A protein and the small-molecule ligand that binds it are described below.
Small molecule (SMILES): Cc1ccc(C(C)C)c(O)c1

Sequence of chain 1.A:
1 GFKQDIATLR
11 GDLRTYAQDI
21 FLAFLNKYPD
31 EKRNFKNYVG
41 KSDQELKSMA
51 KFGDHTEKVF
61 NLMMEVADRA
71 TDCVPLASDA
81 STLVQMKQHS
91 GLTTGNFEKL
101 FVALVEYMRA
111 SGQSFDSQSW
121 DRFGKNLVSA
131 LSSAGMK

Binding-site contacts:
Ligand atom C9 contacts residue HIS55 of chain 1.A at 3.0 Å.
Ligand atom C3 contacts residue LYS51 of chain 1.A at 3.8 Å.
Ligand atom C6 contacts residue HEM1 of chain 1.C at 2.9 Å.
Ligand atom C4 contacts residue THR56 of chain 1.A at 3.5 Å.
Ligand atom C10 contacts residue THR56 of chain 1.A at 2.9 Å.
Ligand atom C8 contacts residue THR56 of chain 1.A at 3.5 Å.
Ligand atom C10 contacts residue HIS55 of chain 1.A at 3.3 Å.
Ligand atom C6 contacts residue HIS55 of chain 1.A at 0.6 Å.
Ligand atom C8 contacts residue PHE21 of chain 1.A at 3.1 Å (hydrophobic).
Ligand atom O contacts residue THR56 of chain 1.A at 2.7 Å (h-bond).
Ligand atom C2 contacts residue HEM1 of chain 1.C at 3.1 Å.
Ligand atom C4 contacts residue HEM1 of chain 1.C at 3.8 Å.
Ligand atom C10 contacts residue TYR38 of chain 1.A at 2.7 Å (hydrophobic).
Ligand atom C5 contacts residue PHE35 of chain 1.A at 3.8 Å (hydrophobic).
Ligand atom C1 contacts residue HEM1 of chain 1.C at 2.7 Å.
Ligand atom C6 contacts residue VAL59 of chain 1.A at 3.6 Å (hydrophobic).
Ligand atom C4 contacts residue TYR38 of chain 1.A at 3.7 Å (hydrophobic).
Ligand atom O contacts residue HIS55 of chain 1.A at 1.8 Å.
Ligand atom C10 contacts residue PHE52 of chain 1.A at 3.2 Å (hydrophobic).
Ligand atom C5 contacts residue VAL59 of chain 1.A at 3.5 Å (hydrophobic).
Ligand atom C7 contacts residue HEM1 of chain 1.C at 2.8 Å.
Ligand atom O contacts residue LYS51 of chain 1.A at 3.0 Å (salt-bridge).
Ligand atom C2 contacts residue HIS55 of chain 1.A at 0.8 Å.
Ligand atom C9 contacts residue PHE35 of chain 1.A at 2.8 Å (hydrophobic).
Ligand atom O contacts residue PHE52 of chain 1.A at 2.7 Å (h-bond).
Ligand atom C4 contacts residue HIS55 of chain 1.A at 0.8 Å.
Ligand atom C9 contacts residue PHE21 of chain 1.A at 2.8 Å (hydrophobic).
Ligand atom O contacts residue TYR38 of chain 1.A at 3.0 Å (h-bond).
Ligand atom C3 contacts residue HIS55 of chain 1.A at 1.3 Å.
Ligand atom C3 contacts residue THR56 of chain 1.A at 2.9 Å.
Ligand atom C3 contacts residue HEM1 of chain 1.C at 3.7 Å.
Ligand atom C9 contacts residue TYR38 of chain 1.A at 3.2 Å (hydrophobic).
Ligand atom C1 contacts residue HIS55 of chain 1.A at 0.5 Å.
Ligand atom C3 contacts residue TYR38 of chain 1.A at 3.5 Å (hydrophobic).
Ligand atom C5 contacts residue HIS55 of chain 1.A at 0.6 Å.
Ligand atom C8 contacts residue HIS55 of chain 1.A at 2.2 Å.
Ligand atom C2 contacts residue THR56 of chain 1.A at 3.5 Å.
Ligand atom C5 contacts residue HEM1 of chain 1.C at 3.4 Å.
Ligand atom C8 contacts residue TYR38 of chain 1.A at 3.4 Å (hydrophobic).
Ligand atom C7 contacts residue HIS55 of chain 1.A at 1.6 Å.